The small molecule below binds the protein below.
Small molecule (SMILES): CC(C)CCC[C@@H](C)[C@H]1CC[C@H]2[C@@H]3CC=C4C[C@@H](OC(=O)CCC(=O)O)CC[C@]4(C)[C@H]3CC[C@]12C

Sequence of chain 1.A:
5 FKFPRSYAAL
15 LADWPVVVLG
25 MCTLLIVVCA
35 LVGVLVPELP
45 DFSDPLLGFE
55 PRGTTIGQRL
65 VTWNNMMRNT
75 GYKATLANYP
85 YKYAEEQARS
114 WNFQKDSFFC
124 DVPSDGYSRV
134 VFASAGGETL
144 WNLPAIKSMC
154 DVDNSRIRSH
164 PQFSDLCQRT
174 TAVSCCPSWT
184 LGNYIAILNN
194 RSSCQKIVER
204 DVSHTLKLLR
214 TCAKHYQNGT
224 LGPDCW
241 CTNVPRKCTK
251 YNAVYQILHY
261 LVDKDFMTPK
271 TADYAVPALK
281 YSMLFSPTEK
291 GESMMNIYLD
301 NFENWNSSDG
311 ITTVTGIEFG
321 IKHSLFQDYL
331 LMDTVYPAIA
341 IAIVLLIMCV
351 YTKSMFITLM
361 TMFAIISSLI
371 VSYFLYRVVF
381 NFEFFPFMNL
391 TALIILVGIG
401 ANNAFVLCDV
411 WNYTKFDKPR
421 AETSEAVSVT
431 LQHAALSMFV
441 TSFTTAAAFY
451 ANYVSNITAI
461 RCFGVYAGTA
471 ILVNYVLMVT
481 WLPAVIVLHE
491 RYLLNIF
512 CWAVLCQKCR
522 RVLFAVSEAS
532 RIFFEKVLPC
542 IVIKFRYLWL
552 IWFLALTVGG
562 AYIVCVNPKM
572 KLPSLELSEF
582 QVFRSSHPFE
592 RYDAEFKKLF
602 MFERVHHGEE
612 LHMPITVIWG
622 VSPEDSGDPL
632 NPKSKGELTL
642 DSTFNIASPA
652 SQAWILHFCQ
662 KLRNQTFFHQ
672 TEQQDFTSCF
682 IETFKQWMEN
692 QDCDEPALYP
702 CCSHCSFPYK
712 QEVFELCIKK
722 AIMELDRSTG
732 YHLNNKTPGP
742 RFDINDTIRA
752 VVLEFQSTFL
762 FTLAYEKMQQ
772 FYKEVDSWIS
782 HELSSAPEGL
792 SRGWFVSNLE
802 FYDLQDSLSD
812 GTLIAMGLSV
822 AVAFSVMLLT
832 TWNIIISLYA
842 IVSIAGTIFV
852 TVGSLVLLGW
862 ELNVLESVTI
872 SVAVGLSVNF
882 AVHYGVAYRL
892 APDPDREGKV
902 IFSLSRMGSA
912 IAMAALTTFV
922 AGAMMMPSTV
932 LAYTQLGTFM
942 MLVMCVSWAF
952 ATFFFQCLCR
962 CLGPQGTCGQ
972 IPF

Binding-site contacts:
Ligand atom CAD contacts residue LEU331 of chain 1.A at 4.1 Å (hydrophobic).
Ligand atom CAP contacts residue PHE46 of chain 1.A at 4.0 Å (hydrophobic).
Ligand atom CAQ contacts residue PHE46 of chain 1.A at 3.5 Å (hydrophobic).
Ligand atom CAI contacts residue GLN327 of chain 1.A at 3.6 Å.
Ligand atom CAI contacts residue LEU331 of chain 1.A at 4.4 Å (hydrophobic).
Ligand atom CBA contacts residue LEU390 of chain 1.A at 4.2 Å (hydrophobic).
Ligand atom CAO contacts residue TYR373 of chain 1.A at 4.3 Å (hydrophobic).
Ligand atom CAB contacts residue ILE370 of chain 1.A at 4.1 Å (hydrophobic).
Ligand atom CAK contacts residue PRO44 of chain 1.A at 4.3 Å (hydrophobic).
Ligand atom CAB contacts residue LEU369 of chain 1.A at 4.3 Å (hydrophobic).
Ligand atom CAJ contacts residue PHE385 of chain 1.A at 4.2 Å (hydrophobic).
Ligand atom CAQ contacts residue PRO44 of chain 1.A at 4.3 Å (hydrophobic).
Ligand atom CAZ contacts residue LEU331 of chain 1.A at 4.4 Å (hydrophobic).
Ligand atom CBE contacts residue PRO44 of chain 1.A at 4.3 Å (hydrophobic).
Ligand atom CAU contacts residue LEU43 of chain 1.A at 4.3 Å (hydrophobic).
Ligand atom CAK contacts residue GLN327 of chain 1.A at 4.1 Å.
Ligand atom CAP contacts residue PRO44 of chain 1.A at 4.2 Å (hydrophobic).
Ligand atom CAJ contacts residue LEU390 of chain 1.A at 4.3 Å (hydrophobic).
Ligand atom CAA contacts residue LEU369 of chain 1.A at 3.9 Å (hydrophobic).
Ligand atom CAA contacts residue TYR466 of chain 1.A at 3.3 Å (hydrophobic).
Ligand atom CAS contacts residue LEU43 of chain 1.A at 4.4 Å (hydrophobic).